Sequence of chain 2.A:
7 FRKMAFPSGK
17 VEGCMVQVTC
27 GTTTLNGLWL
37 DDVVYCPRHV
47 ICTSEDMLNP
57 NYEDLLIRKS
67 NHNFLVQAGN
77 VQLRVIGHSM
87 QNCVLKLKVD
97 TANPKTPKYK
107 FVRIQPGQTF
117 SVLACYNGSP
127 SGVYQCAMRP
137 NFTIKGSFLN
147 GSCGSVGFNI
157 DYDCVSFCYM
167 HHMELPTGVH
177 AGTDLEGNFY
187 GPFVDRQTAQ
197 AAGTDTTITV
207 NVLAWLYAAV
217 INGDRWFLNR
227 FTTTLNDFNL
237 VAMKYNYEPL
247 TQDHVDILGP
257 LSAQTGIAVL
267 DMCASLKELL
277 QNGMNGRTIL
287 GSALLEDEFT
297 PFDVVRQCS

Binding-site contacts:
Ligand atom C34 contacts residue YMS1 of chain 2.B at 0.1 Å.
Ligand atom C02 contacts residue YMS1 of chain 2.B at 0.0 Å.
Ligand atom O18 contacts residue YMS1 of chain 2.B at 0.4 Å (h-bond).
Ligand atom O21 contacts residue YMS1 of chain 2.B at 0.4 Å (h-bond).
Ligand atom C16 contacts residue YMS1 of chain 2.B at 0.2 Å.
Ligand atom C24 contacts residue YMS1 of chain 2.B at 0.0 Å.
Ligand atom C28 contacts residue YMS1 of chain 2.B at 0.1 Å.
Ligand atom C29 contacts residue YMS1 of chain 2.B at 0.2 Å.
Ligand atom C07 contacts residue YMS1 of chain 2.B at 0.1 Å.
Ligand atom N10 contacts residue YMS1 of chain 2.B at 0.3 Å (h-bond).
Ligand atom C06 contacts residue YMS1 of chain 2.B at 0.1 Å.
Ligand atom O01 contacts residue YMS1 of chain 2.B at 0.1 Å (h-bond).
Ligand atom C26 contacts residue YMS1 of chain 2.B at 0.1 Å.
Ligand atom C13 contacts residue YMS1 of chain 2.B at 0.3 Å.
Ligand atom C27 contacts residue YMS1 of chain 2.B at 0.1 Å.
Ligand atom N10 contacts residue HIS168 of chain 2.A at 2.9 Å (h-bond).
Ligand atom C09 contacts residue YMS1 of chain 2.B at 0.1 Å.
Ligand atom C05 contacts residue YMS1 of chain 2.B at 0.0 Å.
Ligand atom C11 contacts residue YMS1 of chain 2.B at 0.2 Å.
Ligand atom C19 contacts residue YMS1 of chain 2.B at 0.2 Å.
Ligand atom C19 contacts residue CYS149 of chain 2.A at 1.8 Å (hydrophobic).
Ligand atom C17 contacts residue YMS1 of chain 2.B at 0.2 Å.
Ligand atom N03 contacts residue YMS1 of chain 2.B at 0.1 Å (h-bond).
Ligand atom O18 contacts residue HIS167 of chain 2.A at 2.7 Å (h-bond).
Ligand atom C04 contacts residue YMS1 of chain 2.B at 0.1 Å.
Ligand atom O20 contacts residue CYS149 of chain 2.A at 2.7 Å (h-bond).
Ligand atom C25 contacts residue YMS1 of chain 2.B at 0.1 Å.
Ligand atom C23 contacts residue YMS1 of chain 2.B at 0.1 Å.
Ligand atom O20 contacts residue YMS1 of chain 2.B at 1.4 Å.
Ligand atom C12 contacts residue YMS1 of chain 2.B at 0.2 Å.
Ligand atom N15 contacts residue YMS1 of chain 2.B at 0.3 Å (h-bond).
Ligand atom C14 contacts residue YMS1 of chain 2.B at 0.3 Å.
Ligand atom C32 contacts residue YMS1 of chain 2.B at 0.2 Å.
Ligand atom C08 contacts residue YMS1 of chain 2.B at 0.1 Å.
Ligand atom C11 contacts residue CYS149 of chain 2.A at 2.7 Å (hydrophobic).
Ligand atom O22 contacts residue YMS1 of chain 2.B at 0.1 Å (h-bond).
Ligand atom C30 contacts residue YMS1 of chain 2.B at 0.2 Å.
Ligand atom N10 contacts residue CYS149 of chain 2.A at 3.0 Å (h-bond).
Ligand atom C33 contacts residue YMS1 of chain 2.B at 0.0 Å.
Ligand atom C31 contacts residue YMS1 of chain 2.B at 0.2 Å.

This protein binds this small molecule.
Small molecule (SMILES): CC(C)C[C@H](NC(=O)OC1CCC(c2ccccc2)CC1)C(=O)N[C@@H](C[C@@H]1CCNC1=O)C(O)S(=O)(=O)O